This small molecule binds to this protein.
Small molecule (SMILES): CC(=O)N[C@@H]1[C@@H](O)[C@H](O)[C@@H](CO)O[C@H]1O

Binding-site contacts:
Ligand atom C7 contacts residue ASN122 of chain 1.C at 3.7 Å.
Ligand atom C5 contacts residue ASN122 of chain 1.C at 3.7 Å.
Ligand atom O6 contacts residue VAL127 of chain 1.C at 4.0 Å.
Ligand atom C8 contacts residue ASN122 of chain 1.C at 3.8 Å.
Ligand atom O5 contacts residue VAL127 of chain 1.C at 3.9 Å.
Ligand atom C6 contacts residue VAL169 of chain 1.C at 4.3 Å (hydrophobic).
Ligand atom C1 contacts residue ASN125 of chain 1.C at 3.5 Å.
Ligand atom C6 contacts residue VAL127 of chain 1.C at 4.1 Å (hydrophobic).
Ligand atom O5 contacts residue ASN122 of chain 1.C at 2.3 Å (h-bond).
Ligand atom C2 contacts residue ASN122 of chain 1.C at 2.5 Å.
Ligand atom C3 contacts residue ASN122 of chain 1.C at 3.8 Å.
Ligand atom C4 contacts residue ASN125 of chain 1.C at 4.5 Å.
Ligand atom C2 contacts residue ASN125 of chain 1.C at 4.3 Å.
Ligand atom N2 contacts residue ASN122 of chain 1.C at 3.0 Å (h-bond).
Ligand atom C8 contacts residue THR124 of chain 1.C at 4.0 Å.
Ligand atom C4 contacts residue ASN122 of chain 1.C at 4.2 Å.
Ligand atom C5 contacts residue ASN125 of chain 1.C at 3.7 Å.
Ligand atom C2 contacts residue THR124 of chain 1.C at 3.6 Å.
Ligand atom O7 contacts residue ASN122 of chain 1.C at 4.0 Å.
Ligand atom C1 contacts residue THR124 of chain 1.C at 3.4 Å.
Ligand atom O5 contacts residue ASN125 of chain 1.C at 3.8 Å.
Ligand atom N2 contacts residue THR124 of chain 1.C at 3.0 Å (h-bond).
Ligand atom C7 contacts residue THR124 of chain 1.C at 4.0 Å.
Ligand atom C3 contacts residue THR124 of chain 1.C at 4.0 Å.
Ligand atom C3 contacts residue ASN125 of chain 1.C at 4.2 Å.
Ligand atom C1 contacts residue ASN122 of chain 1.C at 1.4 Å.

Sequence of chain 1.C:
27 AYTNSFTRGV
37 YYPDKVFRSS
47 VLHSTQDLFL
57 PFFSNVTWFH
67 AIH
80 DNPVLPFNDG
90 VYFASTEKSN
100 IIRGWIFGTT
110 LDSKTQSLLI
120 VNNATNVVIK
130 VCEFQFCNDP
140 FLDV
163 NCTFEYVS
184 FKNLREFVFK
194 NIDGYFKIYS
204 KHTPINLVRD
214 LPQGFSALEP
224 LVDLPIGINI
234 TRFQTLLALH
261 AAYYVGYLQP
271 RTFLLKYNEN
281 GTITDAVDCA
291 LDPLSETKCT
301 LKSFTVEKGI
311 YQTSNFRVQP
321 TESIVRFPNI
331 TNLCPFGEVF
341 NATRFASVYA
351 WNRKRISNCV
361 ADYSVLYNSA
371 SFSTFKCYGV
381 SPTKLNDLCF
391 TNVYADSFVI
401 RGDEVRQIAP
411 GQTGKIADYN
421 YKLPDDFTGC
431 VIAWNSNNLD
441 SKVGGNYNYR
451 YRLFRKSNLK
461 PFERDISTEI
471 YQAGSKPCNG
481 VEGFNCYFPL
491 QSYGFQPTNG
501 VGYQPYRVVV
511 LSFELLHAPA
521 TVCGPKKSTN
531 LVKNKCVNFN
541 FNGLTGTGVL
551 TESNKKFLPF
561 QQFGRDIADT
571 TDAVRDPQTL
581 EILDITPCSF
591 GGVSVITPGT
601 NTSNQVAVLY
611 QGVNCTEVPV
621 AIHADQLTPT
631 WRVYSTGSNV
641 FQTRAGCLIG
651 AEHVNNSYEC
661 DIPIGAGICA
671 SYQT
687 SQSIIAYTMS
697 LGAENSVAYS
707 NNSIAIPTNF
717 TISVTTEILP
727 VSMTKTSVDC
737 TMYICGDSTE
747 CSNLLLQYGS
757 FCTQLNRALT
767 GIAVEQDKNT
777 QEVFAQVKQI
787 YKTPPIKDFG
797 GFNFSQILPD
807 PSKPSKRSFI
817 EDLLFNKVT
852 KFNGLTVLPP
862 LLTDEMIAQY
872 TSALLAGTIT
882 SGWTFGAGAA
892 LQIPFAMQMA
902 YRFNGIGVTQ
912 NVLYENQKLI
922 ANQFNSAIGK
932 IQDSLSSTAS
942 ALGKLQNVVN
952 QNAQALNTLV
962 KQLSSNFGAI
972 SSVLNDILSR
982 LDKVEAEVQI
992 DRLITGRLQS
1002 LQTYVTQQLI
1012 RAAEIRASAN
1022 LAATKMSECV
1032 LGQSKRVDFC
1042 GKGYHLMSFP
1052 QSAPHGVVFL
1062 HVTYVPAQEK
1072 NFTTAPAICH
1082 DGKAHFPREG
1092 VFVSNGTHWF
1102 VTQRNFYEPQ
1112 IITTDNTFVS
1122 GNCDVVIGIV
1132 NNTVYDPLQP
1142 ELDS